Binding-site contacts:
Ligand atom O10 contacts residue TRP26 of chain 1.C at 3.3 Å (h-bond).
Ligand atom C60 contacts residue GLN29 of chain 1.C at 3.6 Å.
Ligand atom C19 contacts residue TRP26 of chain 1.D at 3.5 Å (hydrophobic).
Ligand atom N04 contacts residue LEU39 of chain 1.D at 3.2 Å.
Ligand atom C37 contacts residue LEU37 of chain 1.D at 3.7 Å (hydrophobic).
Ligand atom C39 contacts residue MET94 of chain 1.C at 3.2 Å (hydrophobic).
Ligand atom C45 contacts residue LEU39 of chain 1.C at 3.5 Å (hydrophobic).
Ligand atom N10 contacts residue PRO27 of chain 1.C at 3.1 Å (h-bond).
Ligand atom C11 contacts residue PHE28 of chain 1.D at 3.7 Å (hydrophobic).
Ligand atom C10 contacts residue ASN85 of chain 1.D at 3.6 Å.
Ligand atom C56 contacts residue LEU37 of chain 1.C at 3.3 Å (hydrophobic).
Ligand atom C19 contacts residue MET94 of chain 1.C at 3.7 Å (hydrophobic).
Ligand atom C31 contacts residue LEU37 of chain 1.C at 3.6 Å (hydrophobic).
Ligand atom C23 contacts residue TRP26 of chain 1.C at 3.7 Å (hydrophobic).
Ligand atom C30 contacts residue LEU37 of chain 1.C at 3.6 Å (hydrophobic).
Ligand atom C21 contacts residue MET94 of chain 1.D at 3.7 Å (hydrophobic).
Ligand atom C44 contacts residue PHE28 of chain 1.C at 3.5 Å (hydrophobic).
Ligand atom C59 contacts residue TRP26 of chain 1.C at 3.5 Å (hydrophobic).
Ligand atom C38 contacts residue PRO27 of chain 1.C at 3.6 Å (hydrophobic).
Ligand atom C54 contacts residue LYS36 of chain 1.D at 3.6 Å.
Ligand atom N02 contacts residue ASN85 of chain 1.D at 2.8 Å (h-bond).
Ligand atom C38 contacts residue MET94 of chain 1.C at 3.4 Å (hydrophobic).
Ligand atom C19 contacts residue PHE24 of chain 1.C at 3.7 Å (hydrophobic).
Ligand atom C37 contacts residue TRP26 of chain 1.C at 3.7 Å (hydrophobic).
Ligand atom C44 contacts residue PRO27 of chain 1.C at 3.3 Å (hydrophobic).
Ligand atom C52 contacts residue LEU37 of chain 1.C at 3.3 Å (hydrophobic).
Ligand atom C13 contacts residue LEU39 of chain 1.D at 3.5 Å (hydrophobic).
Ligand atom F02 contacts residue LEU37 of chain 1.C at 3.7 Å.
Ligand atom C12 contacts residue LEU39 of chain 1.D at 3.6 Å (hydrophobic).
Ligand atom N12 contacts residue ASN85 of chain 1.C at 3.7 Å.
Ligand atom C55 contacts residue GLN38 of chain 1.C at 3.7 Å.
Ligand atom O06 contacts residue LYS36 of chain 1.D at 3.1 Å.
Ligand atom C21 contacts residue PHE24 of chain 1.C at 3.7 Å (hydrophobic).
Ligand atom N04 contacts residue ASN85 of chain 1.D at 3.3 Å (h-bond).
Ligand atom C17 contacts residue ASN85 of chain 1.D at 3.4 Å.
Ligand atom N13 contacts residue ASN85 of chain 1.C at 3.3 Å (h-bond).
Ligand atom N01 contacts residue PRO27 of chain 1.D at 3.3 Å (h-bond).
Ligand atom C09 contacts residue ASN85 of chain 1.D at 3.6 Å.
Ligand atom CL01 contacts residue LEU37 of chain 1.D at 3.6 Å.
Ligand atom C21 contacts residue ASP90 of chain 1.D at 3.4 Å.

Sequence of chain 1.D:
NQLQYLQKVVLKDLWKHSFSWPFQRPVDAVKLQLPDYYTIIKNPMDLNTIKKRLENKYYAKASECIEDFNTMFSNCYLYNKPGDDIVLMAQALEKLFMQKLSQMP

The small molecule below binds the protein below.
Small molecule (SMILES): Cc1cnc(Nc2ccc(C(=O)NC3CCNCC3)c(F)c2)nc1Nc1cc(NS(=O)(=O)C(C)(C)C)cc(C(=O)NCCOCCOCCOCCC(=O)N2CCC(NC(=O)c3ccc(Nc4ncc(C)c(Nc5ccc(Cl)c(NS(=O)(=O)C(C)(C)C)c5)n4)cc3F)CC2)c1

Sequence of chain 1.C:
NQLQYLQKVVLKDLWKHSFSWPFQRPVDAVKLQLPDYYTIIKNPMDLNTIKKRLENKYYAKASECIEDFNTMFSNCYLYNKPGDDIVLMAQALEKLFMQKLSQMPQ